Binding-site contacts:
Ligand atom N21 contacts residue GLY228 of chain 1.B at 2.9 Å (h-bond).
Ligand atom C56 contacts residue TYR47 of chain 1.B at 3.7 Å (hydrophobic).
Ligand atom C13 contacts residue HIS43 of chain 1.B at 3.3 Å.
Ligand atom N9 contacts residue ASP199 of chain 1.B at 2.8 Å (salt-bridge).
Ligand atom C15 contacts residue TRP50 of chain 1.B at 3.4 Å (hydrophobic).
Ligand atom N9 contacts residue ALA200 of chain 1.B at 3.6 Å (h-bond).
Ligand atom C6 contacts residue CYS201 of chain 1.B at 3.5 Å (hydrophobic).
Ligand atom C5 contacts residue VAL225 of chain 1.B at 3.8 Å (hydrophobic).
Ligand atom C8 contacts residue ALA200 of chain 1.B at 3.1 Å (hydrophobic).
Ligand atom C14 contacts residue HIS43 of chain 1.B at 3.7 Å.
Ligand atom C55 contacts residue GLU94 of chain 1.B at 3.7 Å.
Ligand atom O31 contacts residue TRP227 of chain 1.B at 3.1 Å.
Ligand atom C8 contacts residue GLY228 of chain 1.B at 3.7 Å.
Ligand atom C23 contacts residue GLY228 of chain 1.B at 3.8 Å.
Ligand atom N10 contacts residue ALA200 of chain 1.B at 3.2 Å (h-bond).
Ligand atom C1 contacts residue SER226 of chain 1.B at 3.8 Å.
Ligand atom O31 contacts residue GLY228 of chain 1.B at 3.0 Å (h-bond).
Ligand atom N7 contacts residue ALA200 of chain 1.B at 3.5 Å (h-bond).
Ligand atom N9 contacts residue GLY230 of chain 1.B at 3.0 Å (h-bond).
Ligand atom C15 contacts residue TYR47 of chain 1.B at 3.4 Å (hydrophobic).
Ligand atom O24 contacts residue GLY230 of chain 1.B at 2.8 Å (h-bond).
Ligand atom C32 contacts residue GLY228 of chain 1.B at 3.8 Å.
Ligand atom O24 contacts residue GLY228 of chain 1.B at 3.2 Å (h-bond).
Ligand atom N9 contacts residue GLY228 of chain 1.B at 3.3 Å.
Ligand atom C53 contacts residue TRP227 of chain 1.B at 3.6 Å (hydrophobic).
Ligand atom C12 contacts residue SER226 of chain 1.B at 3.7 Å.
Ligand atom C6 contacts residue ALA200 of chain 1.B at 3.8 Å (hydrophobic).
Ligand atom O24 contacts residue GLU229 of chain 1.B at 3.5 Å.
Ligand atom N3 contacts residue SER205 of chain 1.B at 3.1 Å (h-bond).
Ligand atom C34 contacts residue GLY228 of chain 1.B at 3.5 Å.
Ligand atom C16 contacts residue TRP50 of chain 1.B at 3.6 Å (hydrophobic).
Ligand atom C8 contacts residue ASP199 of chain 1.B at 3.5 Å.
Ligand atom N3 contacts residue SER226 of chain 1.B at 3.0 Å (h-bond).
Ligand atom N7 contacts residue CYS201 of chain 1.B at 3.8 Å.
Ligand atom C33 contacts residue GLY228 of chain 1.B at 3.6 Å.
Ligand atom N3 contacts residue HIS43 of chain 1.B at 3.8 Å.
Ligand atom N10 contacts residue ASP199 of chain 1.B at 2.9 Å (salt-bridge).
Ligand atom C22 contacts residue GLY228 of chain 1.B at 3.8 Å.
Ligand atom C4 contacts residue SER205 of chain 1.B at 3.0 Å.
Ligand atom C5 contacts residue TRP227 of chain 1.B at 3.8 Å (hydrophobic).

Sequence of chain 1.B:
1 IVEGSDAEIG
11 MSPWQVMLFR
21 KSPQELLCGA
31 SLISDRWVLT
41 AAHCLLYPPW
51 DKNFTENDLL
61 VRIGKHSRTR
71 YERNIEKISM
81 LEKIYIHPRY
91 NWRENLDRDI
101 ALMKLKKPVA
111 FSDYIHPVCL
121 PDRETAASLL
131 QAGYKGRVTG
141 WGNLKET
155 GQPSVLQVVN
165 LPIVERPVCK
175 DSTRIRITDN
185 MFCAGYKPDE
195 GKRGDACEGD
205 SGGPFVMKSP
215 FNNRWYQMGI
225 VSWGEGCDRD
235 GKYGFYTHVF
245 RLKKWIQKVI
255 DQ

A small-molecule ligand and the protein it binds are described below.
Small molecule (SMILES): N=C(N)NCCCNC(=O)[C@@H]1CCCCN1C(=O)[C@@H](CC1CCCCC1)NCC(=O)O